Sequence of chain 1.F:
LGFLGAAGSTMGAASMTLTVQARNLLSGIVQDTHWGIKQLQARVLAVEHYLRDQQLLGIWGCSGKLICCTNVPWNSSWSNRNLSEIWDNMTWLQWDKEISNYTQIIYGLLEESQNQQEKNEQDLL

A small-molecule ligand and the protein it binds are described below.
Small molecule (SMILES): CC(=O)N[C@H]1[C@H](O[C@H]2[C@H](O)[C@@H](NC(C)=O)CO[C@@H]2CO)O[C@H](CO)[C@@H](O)[C@@H]1O

Binding-site contacts:
Ligand atom C2 contacts residue ASN90 of chain 1.E at 2.4 Å.
Ligand atom N2 contacts residue GLY23 of chain 1.F at 4.2 Å.
Ligand atom C4 contacts residue ASN90 of chain 1.E at 4.2 Å.
Ligand atom C3 contacts residue ASN90 of chain 1.E at 3.8 Å.
Ligand atom C5 contacts residue ASN90 of chain 1.E at 3.7 Å.
Ligand atom C8 contacts residue GLY23 of chain 1.F at 3.6 Å.
Ligand atom O5 contacts residue ASN90 of chain 1.E at 2.4 Å (h-bond).
Ligand atom C8 contacts residue SER24 of chain 1.F at 4.0 Å.
Ligand atom C1 contacts residue ASN90 of chain 1.E at 1.5 Å.
Ligand atom C8 contacts residue GLU89 of chain 1.E at 3.8 Å.
Ligand atom N2 contacts residue GLU89 of chain 1.E at 4.3 Å.
Ligand atom O7 contacts residue GLY23 of chain 1.F at 3.2 Å (h-bond).
Ligand atom C8 contacts residue ASN90 of chain 1.E at 4.4 Å.
Ligand atom C7 contacts residue GLY23 of chain 1.F at 3.4 Å.
Ligand atom O7 contacts residue SER24 of chain 1.F at 3.7 Å.
Ligand atom C7 contacts residue ASN90 of chain 1.E at 3.6 Å.
Ligand atom C7 contacts residue SER24 of chain 1.F at 4.4 Å.
Ligand atom N2 contacts residue ASN90 of chain 1.E at 2.7 Å (h-bond).
Ligand atom O7 contacts residue ASN90 of chain 1.E at 4.2 Å.

Sequence of chain 1.E:
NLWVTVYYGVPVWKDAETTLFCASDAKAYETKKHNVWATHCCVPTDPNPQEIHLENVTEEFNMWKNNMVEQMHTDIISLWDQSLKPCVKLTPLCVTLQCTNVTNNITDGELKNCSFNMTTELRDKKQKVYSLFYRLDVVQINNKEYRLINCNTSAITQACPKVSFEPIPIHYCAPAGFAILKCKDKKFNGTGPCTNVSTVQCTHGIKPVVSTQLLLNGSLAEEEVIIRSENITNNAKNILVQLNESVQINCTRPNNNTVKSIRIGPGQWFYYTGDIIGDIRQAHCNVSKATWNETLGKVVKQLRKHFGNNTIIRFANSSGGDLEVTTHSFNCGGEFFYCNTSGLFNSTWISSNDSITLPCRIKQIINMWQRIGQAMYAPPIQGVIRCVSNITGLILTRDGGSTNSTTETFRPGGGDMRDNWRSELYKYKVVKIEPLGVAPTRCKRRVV